Binding-site contacts:
Ligand atom O1B contacts residue VAL188 of chain 56.A at 3.8 Å.
Ligand atom CL2 contacts residue ILE104 of chain 56.A at 3.4 Å.
Ligand atom C4B contacts residue PHE186 of chain 56.A at 3.6 Å (hydrophobic).
Ligand atom C3C contacts residue TYR128 of chain 56.A at 3.8 Å (hydrophobic).
Ligand atom C5 contacts residue LEU106 of chain 56.A at 3.7 Å (hydrophobic).
Ligand atom C4 contacts residue TYR197 of chain 56.A at 3.6 Å (hydrophobic).
Ligand atom C31 contacts residue TYR197 of chain 56.A at 3.6 Å (hydrophobic).
Ligand atom N2 contacts residue ASN219 of chain 56.A at 3.5 Å (h-bond).
Ligand atom CL1 contacts residue LEU25 of chain 56.C at 3.5 Å.
Ligand atom C5C contacts residue TYR152 of chain 56.A at 3.8 Å (hydrophobic).
Ligand atom C5A contacts residue VAL176 of chain 56.A at 3.8 Å (hydrophobic).
Ligand atom C4A contacts residue VAL176 of chain 56.A at 3.9 Å (hydrophobic).
Ligand atom C3C contacts residue ILE104 of chain 56.A at 3.6 Å (hydrophobic).
Ligand atom O1A contacts residue PHE186 of chain 56.A at 3.4 Å.
Ligand atom N3A contacts residue PRO174 of chain 56.A at 3.3 Å (h-bond).
Ligand atom C31 contacts residue ASN219 of chain 56.A at 3.7 Å.
Ligand atom C5A contacts residue ALA150 of chain 56.A at 3.4 Å (hydrophobic).
Ligand atom O1A contacts residue MET224 of chain 56.A at 3.9 Å.
Ligand atom C4B contacts residue TYR152 of chain 56.A at 3.7 Å (hydrophobic).
Ligand atom C1C contacts residue TYR128 of chain 56.A at 3.6 Å (hydrophobic).
Ligand atom C2A contacts residue PHE186 of chain 56.A at 3.6 Å (hydrophobic).
Ligand atom C4A contacts residue SER175 of chain 56.A at 3.6 Å.
Ligand atom C4A contacts residue PRO174 of chain 56.A at 3.2 Å (hydrophobic).
Ligand atom C3B contacts residue ALA24 of chain 56.C at 4.0 Å (hydrophobic).
Ligand atom C2C contacts residue MET221 of chain 56.A at 3.3 Å (hydrophobic).
Ligand atom C4C contacts residue VAL191 of chain 56.A at 3.7 Å (hydrophobic).
Ligand atom C1C contacts residue LEU106 of chain 56.A at 3.9 Å (hydrophobic).
Ligand atom O1 contacts residue LEU106 of chain 56.A at 3.7 Å.
Ligand atom N2 contacts residue MET221 of chain 56.A at 3.9 Å.
Ligand atom C4A contacts residue ALA150 of chain 56.A at 3.9 Å (hydrophobic).
Ligand atom N3A contacts residue ALA24 of chain 56.C at 3.8 Å.
Ligand atom C5B contacts residue PHE186 of chain 56.A at 3.8 Å (hydrophobic).
Ligand atom C5B contacts residue MET224 of chain 56.A at 3.8 Å (hydrophobic).
Ligand atom C5 contacts residue MET221 of chain 56.A at 3.9 Å (hydrophobic).
Ligand atom O1 contacts residue MET221 of chain 56.A at 3.4 Å (h-bond).
Ligand atom C2C contacts residue ILE104 of chain 56.A at 3.9 Å (hydrophobic).
Ligand atom CL2 contacts residue MET224 of chain 56.A at 3.2 Å.
Ligand atom CL1 contacts residue VAL188 of chain 56.A at 3.7 Å.
Ligand atom CL2 contacts residue TYR128 of chain 56.A at 3.4 Å.
Ligand atom C3B contacts residue TYR152 of chain 56.A at 3.9 Å (hydrophobic).

Sequence of chain 56.A:
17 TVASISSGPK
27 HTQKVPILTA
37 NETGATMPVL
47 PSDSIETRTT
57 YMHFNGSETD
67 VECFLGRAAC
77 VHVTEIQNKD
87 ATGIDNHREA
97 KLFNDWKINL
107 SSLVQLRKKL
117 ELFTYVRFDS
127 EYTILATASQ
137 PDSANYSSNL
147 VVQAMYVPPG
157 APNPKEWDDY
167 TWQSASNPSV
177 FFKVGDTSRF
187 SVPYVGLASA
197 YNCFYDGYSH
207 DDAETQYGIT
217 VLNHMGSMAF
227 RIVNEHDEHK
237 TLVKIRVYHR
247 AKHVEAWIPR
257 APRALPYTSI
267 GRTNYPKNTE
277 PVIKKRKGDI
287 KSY

Sequence of chain 57.C:
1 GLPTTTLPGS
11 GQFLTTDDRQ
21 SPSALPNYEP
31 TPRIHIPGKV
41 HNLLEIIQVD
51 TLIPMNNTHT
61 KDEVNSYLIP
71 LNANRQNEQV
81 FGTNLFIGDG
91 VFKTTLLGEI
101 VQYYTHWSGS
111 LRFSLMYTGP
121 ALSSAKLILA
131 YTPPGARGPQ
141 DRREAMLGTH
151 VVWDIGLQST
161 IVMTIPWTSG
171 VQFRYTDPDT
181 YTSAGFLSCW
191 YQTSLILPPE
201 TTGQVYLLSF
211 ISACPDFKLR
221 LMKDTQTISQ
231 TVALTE

The small molecule below binds the protein below.
Small molecule (SMILES): Cc1cc(CCCCCOc2c(Cl)cc(C3=NCCO3)cc2Cl)on1

Sequence of chain 56.C:
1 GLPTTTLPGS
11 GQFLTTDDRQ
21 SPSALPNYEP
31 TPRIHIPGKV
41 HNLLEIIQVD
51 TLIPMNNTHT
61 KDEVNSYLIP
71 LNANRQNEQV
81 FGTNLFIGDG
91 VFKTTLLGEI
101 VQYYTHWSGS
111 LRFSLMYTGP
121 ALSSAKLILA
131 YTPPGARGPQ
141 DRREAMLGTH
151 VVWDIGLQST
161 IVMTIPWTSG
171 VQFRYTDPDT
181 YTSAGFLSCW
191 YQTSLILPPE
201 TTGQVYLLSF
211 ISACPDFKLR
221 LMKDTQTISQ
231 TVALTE